The protein below binds the small molecule below.
Small molecule (SMILES): CC(=O)N[C@H]1[C@H]([C@H](O)[C@H](O)CO)O[C@@](O)(C(=O)O)C[C@@H]1O

Sequence of chain 3.A:
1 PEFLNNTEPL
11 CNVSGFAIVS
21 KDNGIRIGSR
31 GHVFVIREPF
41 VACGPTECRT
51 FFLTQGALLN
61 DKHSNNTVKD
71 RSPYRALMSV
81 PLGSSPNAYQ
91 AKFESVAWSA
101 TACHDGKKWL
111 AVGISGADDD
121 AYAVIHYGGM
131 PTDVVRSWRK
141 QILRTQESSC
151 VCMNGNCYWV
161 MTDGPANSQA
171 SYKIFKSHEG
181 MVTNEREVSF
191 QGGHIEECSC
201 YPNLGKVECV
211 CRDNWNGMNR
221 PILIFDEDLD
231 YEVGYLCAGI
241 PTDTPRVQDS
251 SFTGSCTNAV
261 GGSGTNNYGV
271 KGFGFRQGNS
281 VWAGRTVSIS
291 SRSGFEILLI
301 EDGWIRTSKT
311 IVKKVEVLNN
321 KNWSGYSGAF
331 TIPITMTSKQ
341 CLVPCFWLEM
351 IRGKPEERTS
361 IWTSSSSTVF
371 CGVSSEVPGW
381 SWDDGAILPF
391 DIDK

Binding-site contacts:
Ligand atom C6 contacts residue TYR326 of chain 3.A at 3.7 Å (hydrophobic).
Ligand atom O8 contacts residue GLU196 of chain 3.A at 2.6 Å (salt-bridge).
Ligand atom C4 contacts residue TYR326 of chain 3.A at 3.5 Å (hydrophobic).
Ligand atom O8 contacts residue GLU197 of chain 3.A at 3.7 Å.
Ligand atom O1B contacts residue ARG37 of chain 3.A at 2.9 Å (salt-bridge).
Ligand atom C5 contacts residue ASP70 of chain 3.A at 3.7 Å.
Ligand atom O6 contacts residue ARG212 of chain 3.A at 3.4 Å (salt-bridge).
Ligand atom C8 contacts residue ARG212 of chain 3.A at 3.7 Å.
Ligand atom C3 contacts residue ASP70 of chain 3.A at 3.6 Å.
Ligand atom C4 contacts residue GLU38 of chain 3.A at 3.7 Å.
Ligand atom O1B contacts residue ARG292 of chain 3.A at 3.0 Å (salt-bridge).
Ligand atom O9 contacts residue GLU196 of chain 3.A at 2.6 Å (salt-bridge).
Ligand atom O6 contacts residue TYR326 of chain 3.A at 2.8 Å (h-bond).
Ligand atom C3 contacts residue ARG37 of chain 3.A at 3.8 Å.
Ligand atom C3 contacts residue GLU38 of chain 3.A at 3.7 Å.
Ligand atom C6 contacts residue GLU197 of chain 3.A at 3.6 Å.
Ligand atom O1A contacts residue ARG292 of chain 3.A at 2.8 Å (salt-bridge).
Ligand atom C2 contacts residue ASP70 of chain 3.A at 3.7 Å.
Ligand atom C1 contacts residue ARG292 of chain 3.A at 3.6 Å.
Ligand atom O4 contacts residue GLU38 of chain 3.A at 3.2 Å (salt-bridge).
Ligand atom C8 contacts residue GLU196 of chain 3.A at 3.5 Å.
Ligand atom O6 contacts residue GLU197 of chain 3.A at 3.6 Å (salt-bridge).
Ligand atom O1A contacts residue TYR326 of chain 3.A at 3.3 Å (h-bond).
Ligand atom O7 contacts residue ASP70 of chain 3.A at 3.8 Å.
Ligand atom O8 contacts residue ARG212 of chain 3.A at 3.6 Å.
Ligand atom O1B contacts residue TYR326 of chain 3.A at 3.5 Å (h-bond).
Ligand atom O10 contacts residue ASP70 of chain 3.A at 3.6 Å.
Ligand atom O1A contacts residue ARG212 of chain 3.A at 3.0 Å (salt-bridge).
Ligand atom O9 contacts residue ARG144 of chain 3.A at 3.4 Å (salt-bridge).
Ligand atom O4 contacts residue ASP70 of chain 3.A at 3.5 Å.
Ligand atom C1 contacts residue TYR326 of chain 3.A at 3.0 Å (hydrophobic).
Ligand atom C9 contacts residue ASN214 of chain 3.A at 3.6 Å.
Ligand atom O9 contacts residue ALA166 of chain 3.A at 3.7 Å.
Ligand atom C9 contacts residue ALA166 of chain 3.A at 3.8 Å (hydrophobic).
Ligand atom C2 contacts residue TYR326 of chain 3.A at 3.1 Å (hydrophobic).
Ligand atom C3 contacts residue TYR326 of chain 3.A at 3.2 Å (hydrophobic).
Ligand atom O10 contacts residue ARG71 of chain 3.A at 2.8 Å (salt-bridge).
Ligand atom C9 contacts residue GLU196 of chain 3.A at 3.4 Å.
Ligand atom O1A contacts residue TYR268 of chain 3.A at 3.6 Å (h-bond).
Ligand atom O2 contacts residue ASP70 of chain 3.A at 2.6 Å (salt-bridge).